Binding-site contacts:
Ligand atom N2 contacts residue GLU117 of chain 2.A at 3.1 Å (salt-bridge).
Ligand atom P contacts residue ASN29 of chain 2.A at 3.7 Å.
Ligand atom C1 contacts residue GLY31 of chain 2.A at 3.8 Å.
Ligand atom N2 contacts residue ZN1 of chain 2.U at 2.8 Å.
Ligand atom C1 contacts residue ZN1 of chain 2.U at 2.7 Å.
Ligand atom O1 contacts residue ZN1 of chain 2.U at 2.2 Å.
Ligand atom O1P contacts residue ASN29 of chain 2.A at 3.8 Å.
Ligand atom O3P contacts residue GLY74 of chain 2.A at 3.9 Å.
Ligand atom O2P contacts residue ASN32 of chain 2.A at 2.7 Å (h-bond).
Ligand atom O1 contacts residue GLY30 of chain 2.A at 3.7 Å.
Ligand atom O2P contacts residue THR115 of chain 2.A at 2.4 Å (h-bond).
Ligand atom O2P contacts residue SER116 of chain 2.A at 4.0 Å.
Ligand atom O4P contacts residue GLY76 of chain 2.A at 3.6 Å.
Ligand atom O1 contacts residue ASN32 of chain 2.A at 3.7 Å.
Ligand atom O2 contacts residue ZN1 of chain 2.U at 2.1 Å.
Ligand atom N2 contacts residue HIS212 of chain 2.A at 4.0 Å.
Ligand atom C1 contacts residue ASN32 of chain 2.A at 3.4 Å.
Ligand atom N2 contacts residue HIS141 of chain 2.A at 3.9 Å.
Ligand atom O3P contacts residue ASN29 of chain 2.A at 2.7 Å (h-bond).
Ligand atom O2 contacts residue HIS212 of chain 2.A at 2.9 Å (h-bond).
Ligand atom C2 contacts residue ASN32 of chain 2.A at 3.7 Å.
Ligand atom O2 contacts residue GLU117 of chain 2.A at 2.6 Å (salt-bridge).
Ligand atom O1 contacts residue HIS143 of chain 2.A at 3.1 Å (h-bond).
Ligand atom C1 contacts residue HIS141 of chain 2.A at 3.9 Å.
Ligand atom O4P contacts residue SER75 of chain 2.A at 3.3 Å (h-bond).
Ligand atom O1P contacts residue SER116 of chain 2.A at 3.7 Å.
Ligand atom O1 contacts residue GLY31 of chain 2.A at 2.8 Å (h-bond).
Ligand atom O4P contacts residue SER116 of chain 2.A at 2.9 Å (h-bond).
Ligand atom O3P contacts residue GLY76 of chain 2.A at 3.0 Å (h-bond).
Ligand atom P contacts residue GLY76 of chain 2.A at 3.9 Å.
Ligand atom O1P contacts residue ASN32 of chain 2.A at 3.4 Å (h-bond).
Ligand atom O4P contacts residue THR115 of chain 2.A at 3.8 Å.
Ligand atom N2 contacts residue ASN32 of chain 2.A at 3.7 Å.
Ligand atom C2 contacts residue ASN29 of chain 2.A at 3.4 Å.
Ligand atom O2P contacts residue GLY31 of chain 2.A at 3.5 Å (h-bond).
Ligand atom O3P contacts residue SER75 of chain 2.A at 4.0 Å.
Ligand atom P contacts residue THR115 of chain 2.A at 3.7 Å.
Ligand atom O2 contacts residue HIS141 of chain 2.A at 3.1 Å (h-bond).
Ligand atom O1 contacts residue HIS141 of chain 2.A at 3.2 Å (h-bond).
Ligand atom P contacts residue ASN32 of chain 2.A at 3.8 Å.

This small molecule binds to this protein.
Small molecule (SMILES): O=C(COP(=O)(O)O)NO

Sequence of chain 2.A:
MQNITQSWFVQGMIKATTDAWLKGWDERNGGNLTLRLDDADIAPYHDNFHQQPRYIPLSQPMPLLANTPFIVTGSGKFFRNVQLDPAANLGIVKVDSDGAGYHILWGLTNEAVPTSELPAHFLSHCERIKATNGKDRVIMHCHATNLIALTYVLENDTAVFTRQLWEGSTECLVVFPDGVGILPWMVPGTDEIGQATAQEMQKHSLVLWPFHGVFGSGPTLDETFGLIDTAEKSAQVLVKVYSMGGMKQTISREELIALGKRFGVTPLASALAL